Sequence of chain 1.A:
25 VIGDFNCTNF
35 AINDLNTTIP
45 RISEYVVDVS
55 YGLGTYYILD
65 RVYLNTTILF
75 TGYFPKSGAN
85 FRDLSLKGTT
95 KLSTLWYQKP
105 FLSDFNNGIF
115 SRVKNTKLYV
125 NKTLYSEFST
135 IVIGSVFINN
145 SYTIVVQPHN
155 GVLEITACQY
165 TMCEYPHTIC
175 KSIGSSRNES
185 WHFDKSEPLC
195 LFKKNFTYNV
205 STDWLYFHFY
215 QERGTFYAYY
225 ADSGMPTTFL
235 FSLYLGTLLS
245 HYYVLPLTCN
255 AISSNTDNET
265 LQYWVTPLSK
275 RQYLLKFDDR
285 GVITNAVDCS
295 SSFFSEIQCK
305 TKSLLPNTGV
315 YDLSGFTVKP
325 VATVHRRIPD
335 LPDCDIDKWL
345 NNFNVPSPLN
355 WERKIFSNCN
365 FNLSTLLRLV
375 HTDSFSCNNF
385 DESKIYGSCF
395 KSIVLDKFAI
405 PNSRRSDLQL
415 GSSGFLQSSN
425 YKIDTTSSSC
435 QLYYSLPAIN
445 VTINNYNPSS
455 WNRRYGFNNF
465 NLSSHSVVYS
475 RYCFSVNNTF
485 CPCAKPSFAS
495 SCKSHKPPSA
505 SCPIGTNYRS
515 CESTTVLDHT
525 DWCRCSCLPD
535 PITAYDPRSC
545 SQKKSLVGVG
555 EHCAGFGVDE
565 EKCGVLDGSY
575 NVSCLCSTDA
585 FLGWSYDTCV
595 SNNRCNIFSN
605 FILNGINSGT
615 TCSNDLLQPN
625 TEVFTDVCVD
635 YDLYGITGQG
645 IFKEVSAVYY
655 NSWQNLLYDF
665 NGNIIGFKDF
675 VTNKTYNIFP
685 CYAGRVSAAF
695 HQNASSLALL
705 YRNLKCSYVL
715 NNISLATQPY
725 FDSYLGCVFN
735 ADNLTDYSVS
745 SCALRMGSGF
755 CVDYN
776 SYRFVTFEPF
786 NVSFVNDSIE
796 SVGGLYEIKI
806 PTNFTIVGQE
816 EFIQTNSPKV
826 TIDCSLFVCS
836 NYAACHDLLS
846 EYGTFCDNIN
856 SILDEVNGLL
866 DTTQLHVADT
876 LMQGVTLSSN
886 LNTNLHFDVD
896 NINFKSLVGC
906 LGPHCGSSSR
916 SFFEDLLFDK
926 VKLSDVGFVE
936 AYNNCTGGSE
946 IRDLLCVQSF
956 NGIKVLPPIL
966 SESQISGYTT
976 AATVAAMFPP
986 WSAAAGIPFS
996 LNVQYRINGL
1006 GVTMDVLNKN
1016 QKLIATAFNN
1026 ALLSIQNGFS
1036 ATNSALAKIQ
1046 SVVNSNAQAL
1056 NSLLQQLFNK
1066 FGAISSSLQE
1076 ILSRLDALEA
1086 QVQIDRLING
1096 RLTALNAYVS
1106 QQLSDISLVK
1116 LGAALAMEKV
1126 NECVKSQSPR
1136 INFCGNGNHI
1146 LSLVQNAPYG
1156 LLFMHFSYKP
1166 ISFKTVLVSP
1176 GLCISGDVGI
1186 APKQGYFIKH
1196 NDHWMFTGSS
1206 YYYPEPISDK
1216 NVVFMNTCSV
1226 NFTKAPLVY

This protein binds this small molecule.
Small molecule (SMILES): CC(=O)N[C@@H]1[C@@H](O)[C@H](O)[C@@H](CO)O[C@H]1O

Binding-site contacts:
Ligand atom C7 contacts residue VAL569 of chain 1.A at 4.2 Å (hydrophobic).
Ligand atom C5 contacts residue SER573 of chain 1.A at 3.8 Å.
Ligand atom C5 contacts residue ASN575 of chain 1.A at 3.7 Å.
Ligand atom C3 contacts residue ASN575 of chain 1.A at 3.8 Å.
Ligand atom C7 contacts residue LEU570 of chain 1.A at 3.9 Å (hydrophobic).
Ligand atom C8 contacts residue VAL569 of chain 1.A at 4.0 Å (hydrophobic).
Ligand atom C4 contacts residue ASN575 of chain 1.A at 4.2 Å.
Ligand atom O7 contacts residue VAL569 of chain 1.A at 4.3 Å.
Ligand atom C1 contacts residue SER573 of chain 1.A at 3.4 Å.
Ligand atom C7 contacts residue ASN575 of chain 1.A at 3.6 Å.
Ligand atom N2 contacts residue ASN575 of chain 1.A at 2.9 Å (h-bond).
Ligand atom O7 contacts residue LEU570 of chain 1.A at 3.4 Å (h-bond).
Ligand atom C1 contacts residue ASN575 of chain 1.A at 1.4 Å.
Ligand atom O7 contacts residue SER573 of chain 1.A at 3.3 Å.
Ligand atom C8 contacts residue LEU570 of chain 1.A at 3.5 Å (hydrophobic).
Ligand atom C2 contacts residue ASN575 of chain 1.A at 2.5 Å.
Ligand atom C7 contacts residue SER573 of chain 1.A at 4.2 Å.
Ligand atom O7 contacts residue ASN575 of chain 1.A at 3.8 Å.
Ligand atom O5 contacts residue ASN575 of chain 1.A at 2.4 Å (h-bond).
Ligand atom O5 contacts residue SER573 of chain 1.A at 3.6 Å.